Binding-site contacts:
Ligand atom O6 contacts residue SER102 of chain 1.A at 3.9 Å.
Ligand atom C1 contacts residue ASN100 of chain 1.A at 1.4 Å.
Ligand atom O5 contacts residue ASN100 of chain 1.A at 2.4 Å (h-bond).
Ligand atom C5 contacts residue ASN100 of chain 1.A at 3.7 Å.
Ligand atom C4 contacts residue ASN100 of chain 1.A at 4.2 Å.
Ligand atom C1 contacts residue SER102 of chain 1.A at 3.8 Å.
Ligand atom C5 contacts residue SER102 of chain 1.A at 4.0 Å.
Ligand atom O5 contacts residue SER102 of chain 1.A at 3.2 Å (h-bond).
Ligand atom C3 contacts residue ASN100 of chain 1.A at 3.8 Å.
Ligand atom N2 contacts residue ASN100 of chain 1.A at 2.9 Å (h-bond).
Ligand atom C7 contacts residue ASN100 of chain 1.A at 3.9 Å.
Ligand atom O7 contacts residue ASN100 of chain 1.A at 4.4 Å.
Ligand atom C6 contacts residue SER102 of chain 1.A at 4.1 Å.
Ligand atom C2 contacts residue ASN100 of chain 1.A at 2.5 Å.

Sequence of chain 1.A:
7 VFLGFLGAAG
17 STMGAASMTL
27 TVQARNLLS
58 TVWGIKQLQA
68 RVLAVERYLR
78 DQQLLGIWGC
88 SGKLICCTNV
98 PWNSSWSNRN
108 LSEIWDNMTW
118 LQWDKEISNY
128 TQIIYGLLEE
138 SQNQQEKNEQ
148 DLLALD

This small molecule binds to this protein.
Small molecule (SMILES): CC(=O)N[C@@H]1[C@@H](O)[C@H](O)[C@@H](CO)O[C@H]1O